A protein and the small-molecule ligand that binds it are described below.
Small molecule (SMILES): CC(C)C[C@H](NC(=O)[C@@H](O)[C@H](N)Cc1ccccc1)C(=O)O

Binding-site contacts:
Ligand atom C8 contacts residue MET313 of chain 1.G at 3.7 Å (hydrophobic).
Ligand atom O3 contacts residue MG1 of chain 1.MB at 3.0 Å.
Ligand atom C2 contacts residue CO31 of chain 1.JB at 3.2 Å.
Ligand atom C12 contacts residue ALA494 of chain 1.G at 3.6 Å (hydrophobic).
Ligand atom O2 contacts residue LYS291 of chain 1.G at 3.3 Å (salt-bridge).
Ligand atom C6 contacts residue THR403 of chain 1.G at 3.4 Å.
Ligand atom O2 contacts residue ZN1 of chain 1.KB at 2.3 Å.
Ligand atom N1 contacts residue ASP376 of chain 1.G at 3.3 Å (salt-bridge).
Ligand atom N1 contacts residue CO31 of chain 1.JB at 3.4 Å (h-bond).
Ligand atom C6 contacts residue LEU404 of chain 1.G at 3.6 Å (hydrophobic).
Ligand atom C2 contacts residue MG1 of chain 1.MB at 3.2 Å.
Ligand atom N2 contacts residue ASP296 of chain 1.G at 3.3 Å (salt-bridge).
Ligand atom C1 contacts residue ZN1 of chain 1.KB at 3.2 Å.
Ligand atom C15 contacts residue ASN374 of chain 1.G at 3.5 Å.
Ligand atom C2 contacts residue ZN1 of chain 1.KB at 3.1 Å.
Ligand atom C9 contacts residue MET313 of chain 1.G at 3.5 Å (hydrophobic).
Ligand atom N2 contacts residue LYS291 of chain 1.G at 3.5 Å (salt-bridge).
Ligand atom N2 contacts residue ZN1 of chain 1.KB at 2.5 Å.
Ligand atom C10 contacts residue MET313 of chain 1.G at 3.7 Å (hydrophobic).
Ligand atom O2 contacts residue ASP296 of chain 1.G at 3.1 Å (salt-bridge).
Ligand atom C4 contacts residue ASP376 of chain 1.G at 3.7 Å.
Ligand atom O3 contacts residue LYS303 of chain 1.G at 2.8 Å (salt-bridge).
Ligand atom O4 contacts residue GLY406 of chain 1.G at 3.0 Å (h-bond).
Ligand atom N1 contacts residue LEU404 of chain 1.G at 3.4 Å (h-bond).
Ligand atom O2 contacts residue MG1 of chain 1.MB at 2.2 Å.
Ligand atom C2 contacts residue LEU404 of chain 1.G at 3.2 Å (hydrophobic).
Ligand atom C11 contacts residue PHE315 of chain 1.G at 3.5 Å (hydrophobic).
Ligand atom O3 contacts residue ASP376 of chain 1.G at 3.3 Å (salt-bridge).
Ligand atom C2 contacts residue LYS291 of chain 1.G at 3.6 Å.
Ligand atom C3 contacts residue MG1 of chain 1.MB at 3.2 Å.
Ligand atom C10 contacts residue MET309 of chain 1.G at 3.6 Å (hydrophobic).
Ligand atom C3 contacts residue ASP376 of chain 1.G at 3.1 Å.
Ligand atom N2 contacts residue ASP316 of chain 1.G at 2.9 Å (salt-bridge).
Ligand atom N2 contacts residue THR403 of chain 1.G at 3.4 Å (h-bond).
Ligand atom O2 contacts residue ASP376 of chain 1.G at 2.8 Å (salt-bridge).
Ligand atom C2 contacts residue ASP376 of chain 1.G at 3.7 Å.
Ligand atom O2 contacts residue GLU378 of chain 1.G at 3.0 Å (salt-bridge).
Ligand atom O2 contacts residue CO31 of chain 1.JB at 2.6 Å (h-bond).
Ligand atom O4 contacts residue THR405 of chain 1.G at 3.5 Å.
Ligand atom C1 contacts residue ASP296 of chain 1.G at 3.7 Å.

Sequence of chain 1.G:
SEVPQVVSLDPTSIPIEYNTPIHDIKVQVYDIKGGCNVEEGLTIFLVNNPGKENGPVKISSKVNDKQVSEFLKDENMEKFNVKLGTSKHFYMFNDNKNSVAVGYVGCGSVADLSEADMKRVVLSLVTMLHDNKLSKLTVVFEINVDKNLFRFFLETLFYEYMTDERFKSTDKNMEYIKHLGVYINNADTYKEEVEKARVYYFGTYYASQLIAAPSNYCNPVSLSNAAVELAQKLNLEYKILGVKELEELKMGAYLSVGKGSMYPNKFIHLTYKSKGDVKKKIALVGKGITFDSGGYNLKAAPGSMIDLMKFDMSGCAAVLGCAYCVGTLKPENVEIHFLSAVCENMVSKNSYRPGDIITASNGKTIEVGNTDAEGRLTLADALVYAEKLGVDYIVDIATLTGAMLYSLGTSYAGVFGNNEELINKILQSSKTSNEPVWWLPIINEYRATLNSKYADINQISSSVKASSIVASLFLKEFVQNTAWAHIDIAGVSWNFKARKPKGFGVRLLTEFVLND